This protein binds this small molecule.
Small molecule (SMILES): CC(=O)N[C@@H]1[C@@H](O)[C@H](O)[C@@H](CO)O[C@H]1O

Sequence of chain 1.B:
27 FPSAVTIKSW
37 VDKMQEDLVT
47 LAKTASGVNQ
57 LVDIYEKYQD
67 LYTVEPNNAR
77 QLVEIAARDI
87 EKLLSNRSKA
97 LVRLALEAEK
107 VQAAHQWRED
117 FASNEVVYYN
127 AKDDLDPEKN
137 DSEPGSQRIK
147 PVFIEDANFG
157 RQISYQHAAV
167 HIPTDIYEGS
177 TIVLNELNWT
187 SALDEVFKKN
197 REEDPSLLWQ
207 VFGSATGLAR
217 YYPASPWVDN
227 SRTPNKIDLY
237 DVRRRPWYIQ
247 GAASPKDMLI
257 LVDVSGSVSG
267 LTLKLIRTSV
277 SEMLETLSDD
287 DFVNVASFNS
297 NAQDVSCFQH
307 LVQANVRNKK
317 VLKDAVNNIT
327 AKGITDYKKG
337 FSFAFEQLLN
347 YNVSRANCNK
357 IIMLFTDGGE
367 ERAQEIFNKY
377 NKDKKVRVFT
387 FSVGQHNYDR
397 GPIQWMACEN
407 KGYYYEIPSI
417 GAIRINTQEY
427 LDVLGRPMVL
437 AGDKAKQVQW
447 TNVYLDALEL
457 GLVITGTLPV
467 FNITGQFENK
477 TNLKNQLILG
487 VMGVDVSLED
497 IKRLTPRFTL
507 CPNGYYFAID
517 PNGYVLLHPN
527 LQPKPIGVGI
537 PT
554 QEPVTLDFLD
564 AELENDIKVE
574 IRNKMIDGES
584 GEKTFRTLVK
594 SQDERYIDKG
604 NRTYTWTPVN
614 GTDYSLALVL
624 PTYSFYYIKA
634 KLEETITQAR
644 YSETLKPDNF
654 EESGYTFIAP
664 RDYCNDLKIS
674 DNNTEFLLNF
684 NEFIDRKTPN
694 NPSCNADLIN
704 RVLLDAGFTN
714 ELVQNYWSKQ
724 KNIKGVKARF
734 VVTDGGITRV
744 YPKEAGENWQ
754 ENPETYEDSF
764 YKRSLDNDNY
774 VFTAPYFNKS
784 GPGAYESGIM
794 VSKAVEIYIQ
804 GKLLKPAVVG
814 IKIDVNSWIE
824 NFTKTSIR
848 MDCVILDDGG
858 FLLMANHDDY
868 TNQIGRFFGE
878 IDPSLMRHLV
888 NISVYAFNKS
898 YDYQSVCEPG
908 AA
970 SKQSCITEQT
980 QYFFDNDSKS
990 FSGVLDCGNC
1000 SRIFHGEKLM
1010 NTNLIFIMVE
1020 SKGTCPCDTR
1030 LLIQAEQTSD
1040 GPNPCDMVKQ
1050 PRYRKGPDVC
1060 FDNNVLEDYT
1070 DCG

Binding-site contacts:
Ligand atom C5 contacts residue ASN92 of chain 1.B at 3.6 Å.
Ligand atom C2 contacts residue ASN92 of chain 1.B at 2.4 Å.
Ligand atom N2 contacts residue ASN92 of chain 1.B at 2.9 Å (h-bond).
Ligand atom O6 contacts residue GLU199 of chain 1.B at 3.7 Å.
Ligand atom O7 contacts residue ASN92 of chain 1.B at 4.0 Å.
Ligand atom C4 contacts residue ASN92 of chain 1.B at 4.2 Å.
Ligand atom C8 contacts residue LEU89 of chain 1.B at 3.9 Å (hydrophobic).
Ligand atom C7 contacts residue ASN92 of chain 1.B at 3.7 Å.
Ligand atom C6 contacts residue GLU199 of chain 1.B at 4.4 Å.
Ligand atom C3 contacts residue ASN92 of chain 1.B at 3.8 Å.
Ligand atom O6 contacts residue ASN92 of chain 1.B at 4.5 Å.
Ligand atom O7 contacts residue LEU89 of chain 1.B at 4.5 Å.
Ligand atom O5 contacts residue ASN92 of chain 1.B at 2.3 Å (h-bond).
Ligand atom C8 contacts residue ASP85 of chain 1.B at 4.2 Å.
Ligand atom C8 contacts residue LYS88 of chain 1.B at 4.4 Å.
Ligand atom C1 contacts residue ASN92 of chain 1.B at 1.4 Å.